Sequence of chain 1.B:
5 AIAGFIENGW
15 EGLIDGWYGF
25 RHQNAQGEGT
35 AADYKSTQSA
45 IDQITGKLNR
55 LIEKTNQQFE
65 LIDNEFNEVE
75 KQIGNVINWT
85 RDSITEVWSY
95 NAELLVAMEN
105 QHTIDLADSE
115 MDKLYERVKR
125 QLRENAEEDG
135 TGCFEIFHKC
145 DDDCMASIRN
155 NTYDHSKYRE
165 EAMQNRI

Binding-site contacts:
Ligand atom C3 contacts residue ASN32 of chain 1.A at 4.0 Å.
Ligand atom C7 contacts residue ASN32 of chain 1.A at 3.7 Å.
Ligand atom C4 contacts residue ASN32 of chain 1.A at 4.4 Å.
Ligand atom O7 contacts residue ASN32 of chain 1.A at 3.7 Å.
Ligand atom O6 contacts residue THR313 of chain 1.A at 4.0 Å.
Ligand atom O6 contacts residue THR34 of chain 1.A at 4.3 Å.
Ligand atom C8 contacts residue THR34 of chain 1.A at 3.5 Å.
Ligand atom C1 contacts residue THR313 of chain 1.A at 3.9 Å.
Ligand atom O5 contacts residue ASN32 of chain 1.A at 2.4 Å (h-bond).
Ligand atom C2 contacts residue ASN32 of chain 1.A at 2.6 Å.
Ligand atom C6 contacts residue THR34 of chain 1.A at 3.6 Å.
Ligand atom C6 contacts residue THR313 of chain 1.A at 4.5 Å.
Ligand atom C5 contacts residue ASN32 of chain 1.A at 3.7 Å.
Ligand atom C7 contacts residue THR34 of chain 1.A at 4.5 Å.
Ligand atom N2 contacts residue ASN32 of chain 1.A at 3.2 Å (h-bond).
Ligand atom O6 contacts residue LEU52 of chain 1.B at 3.7 Å.
Ligand atom O5 contacts residue THR313 of chain 1.A at 3.3 Å (h-bond).
Ligand atom C1 contacts residue ASN32 of chain 1.A at 1.5 Å.

A protein and the small-molecule ligand that binds it are described below.
Small molecule (SMILES): CC(=O)N[C@H]1[C@H](O[C@H]2[C@H](O)[C@@H](NC(C)=O)CO[C@@H]2CO)O[C@H](CO)[C@@H](O)[C@@H]1O

Sequence of chain 1.A:
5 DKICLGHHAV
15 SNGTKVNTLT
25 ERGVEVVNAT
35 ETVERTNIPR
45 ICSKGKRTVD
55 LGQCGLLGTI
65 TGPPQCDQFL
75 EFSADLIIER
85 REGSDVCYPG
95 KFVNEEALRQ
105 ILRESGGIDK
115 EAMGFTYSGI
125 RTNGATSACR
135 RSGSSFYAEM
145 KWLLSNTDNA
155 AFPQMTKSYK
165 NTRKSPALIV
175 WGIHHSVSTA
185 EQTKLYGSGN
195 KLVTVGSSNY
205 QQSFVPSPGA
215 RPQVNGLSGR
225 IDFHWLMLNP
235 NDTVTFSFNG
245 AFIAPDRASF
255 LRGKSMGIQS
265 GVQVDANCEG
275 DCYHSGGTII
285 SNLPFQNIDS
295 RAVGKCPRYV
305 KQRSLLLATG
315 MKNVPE